Sequence of chain 1.A:
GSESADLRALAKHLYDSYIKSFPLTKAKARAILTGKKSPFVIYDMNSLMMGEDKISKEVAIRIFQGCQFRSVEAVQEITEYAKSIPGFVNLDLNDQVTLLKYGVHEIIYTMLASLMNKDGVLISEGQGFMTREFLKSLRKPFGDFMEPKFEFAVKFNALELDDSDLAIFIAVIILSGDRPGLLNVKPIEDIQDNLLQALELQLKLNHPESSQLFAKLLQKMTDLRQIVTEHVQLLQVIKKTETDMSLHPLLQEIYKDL

Binding-site contacts:
Ligand atom C19 contacts residue CYS84 of chain 1.A at 3.4 Å (hydrophobic).
Ligand atom C9 contacts residue TYR272 of chain 1.A at 3.8 Å (hydrophobic).
Ligand atom C8 contacts residue PHE81 of chain 1.A at 3.9 Å (hydrophobic).
Ligand atom C6 contacts residue PHE159 of chain 1.A at 3.9 Å (hydrophobic).
Ligand atom C15 contacts residue LYS166 of chain 1.A at 3.7 Å.
Ligand atom C15 contacts residue TYR126 of chain 1.A at 3.6 Å (hydrophobic).
Ligand atom C8 contacts residue CYS84 of chain 1.A at 3.7 Å (hydrophobic).
Ligand atom C12 contacts residue TYR272 of chain 1.A at 3.5 Å (hydrophobic).
Ligand atom C11 contacts residue PHE81 of chain 1.A at 3.1 Å (hydrophobic).
Ligand atom C9 contacts residue HIS248 of chain 1.A at 3.9 Å.
Ligand atom C14 contacts residue CYS84 of chain 1.A at 3.0 Å (hydrophobic).
Ligand atom C3 contacts residue CYS84 of chain 1.A at 3.9 Å (hydrophobic).
Ligand atom C18 contacts residue SER88 of chain 1.A at 3.7 Å.
Ligand atom C9 contacts residue PHE81 of chain 1.A at 3.3 Å (hydrophobic).
Ligand atom C1 contacts residue PHE162 of chain 1.A at 3.9 Å (hydrophobic).
Ligand atom C11 contacts residue LEU252 of chain 1.A at 3.6 Å (hydrophobic).
Ligand atom C17 contacts residue TYR126 of chain 1.A at 2.8 Å (hydrophobic).
Ligand atom C2 contacts residue PHE81 of chain 1.A at 3.5 Å (hydrophobic).
Ligand atom C15 contacts residue MET163 of chain 1.A at 3.4 Å (hydrophobic).
Ligand atom C13 contacts residue CYS84 of chain 1.A at 3.5 Å (hydrophobic).
Ligand atom C19 contacts residue SER88 of chain 1.A at 3.7 Å.
Ligand atom C13 contacts residue GLN85 of chain 1.A at 3.7 Å.
Ligand atom C5 contacts residue MET163 of chain 1.A at 4.0 Å (hydrophobic).
Ligand atom C12 contacts residue LEU268 of chain 1.A at 3.8 Å (hydrophobic).
Ligand atom C12 contacts residue GLN85 of chain 1.A at 3.4 Å.
Ligand atom C10 contacts residue TYR272 of chain 1.A at 3.2 Å (hydrophobic).
Ligand atom C5 contacts residue ILE80 of chain 1.A at 4.0 Å (hydrophobic).
Ligand atom C15 contacts residue LEU129 of chain 1.A at 3.8 Å (hydrophobic).
Ligand atom C1 contacts residue CYS84 of chain 1.A at 3.7 Å (hydrophobic).
Ligand atom C16 contacts residue MET163 of chain 1.A at 3.3 Å (hydrophobic).
Ligand atom C10 contacts residue GLN85 of chain 1.A at 3.7 Å.
Ligand atom C9 contacts residue LEU252 of chain 1.A at 3.2 Å (hydrophobic).
Ligand atom C4 contacts residue PHE162 of chain 1.A at 3.8 Å (hydrophobic).
Ligand atom C16 contacts residue CYS84 of chain 1.A at 3.9 Å (hydrophobic).
Ligand atom C18 contacts residue TYR126 of chain 1.A at 3.4 Å (hydrophobic).
Ligand atom C8 contacts residue HIS248 of chain 1.A at 3.7 Å.
Ligand atom C2 contacts residue PHE162 of chain 1.A at 3.5 Å (hydrophobic).
Ligand atom C11 contacts residue HIS248 of chain 1.A at 3.4 Å.
Ligand atom C4 contacts residue PHE159 of chain 1.A at 3.3 Å (hydrophobic).
Ligand atom SN7 contacts residue CYS84 of chain 1.A at 2.7 Å.

The protein below binds the small molecule below.
Small molecule (SMILES): c1ccc([Sn](c2ccccc2)c2ccccc2)cc1